Binding-site contacts:
Ligand atom N2 contacts residue ASN355 of chain 1.F at 2.9 Å (h-bond).
Ligand atom O5 contacts residue ASN355 of chain 1.F at 2.4 Å (h-bond).
Ligand atom C8 contacts residue NAG1 of chain 1.ZA at 3.4 Å.
Ligand atom C4 contacts residue ASN355 of chain 1.F at 4.3 Å.
Ligand atom N2 contacts residue NAG1 of chain 1.ZA at 4.2 Å.
Ligand atom O3 contacts residue NAG1 of chain 1.ZA at 4.4 Å.
Ligand atom C1 contacts residue NAG1 of chain 1.ZA at 4.3 Å.
Ligand atom C1 contacts residue ASN355 of chain 1.F at 1.4 Å.
Ligand atom C2 contacts residue ASN355 of chain 1.F at 2.5 Å.
Ligand atom O7 contacts residue NAG1 of chain 1.ZA at 3.3 Å (h-bond).
Ligand atom C5 contacts residue SER357 of chain 1.F at 3.3 Å.
Ligand atom C7 contacts residue ASN355 of chain 1.F at 3.9 Å.
Ligand atom C6 contacts residue SER357 of chain 1.F at 3.6 Å.
Ligand atom C7 contacts residue NAG1 of chain 1.ZA at 3.4 Å.
Ligand atom O5 contacts residue SER357 of chain 1.F at 3.1 Å (h-bond).
Ligand atom C5 contacts residue ASN355 of chain 1.F at 3.6 Å.
Ligand atom O4 contacts residue NAG1 of chain 1.ZA at 3.9 Å.
Ligand atom C1 contacts residue SER357 of chain 1.F at 3.4 Å.
Ligand atom C3 contacts residue ASN355 of chain 1.F at 3.8 Å.

Sequence of chain 1.F:
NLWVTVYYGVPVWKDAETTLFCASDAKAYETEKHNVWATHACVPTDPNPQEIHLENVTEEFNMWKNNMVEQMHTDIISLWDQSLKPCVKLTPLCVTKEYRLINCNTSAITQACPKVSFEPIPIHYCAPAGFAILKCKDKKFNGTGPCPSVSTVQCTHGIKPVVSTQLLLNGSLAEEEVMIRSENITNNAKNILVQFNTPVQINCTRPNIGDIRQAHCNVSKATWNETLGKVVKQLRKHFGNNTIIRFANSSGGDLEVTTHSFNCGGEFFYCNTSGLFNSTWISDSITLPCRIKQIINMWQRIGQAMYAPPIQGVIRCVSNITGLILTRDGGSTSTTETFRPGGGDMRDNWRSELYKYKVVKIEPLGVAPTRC

A small-molecule ligand and the protein it binds are described below.
Small molecule (SMILES): CC(=O)N[C@H]1[C@H](O[C@H]2[C@H](O)[C@@H](NC(C)=O)CO[C@@H]2CO)O[C@H](CO)[C@@H](O)[C@@H]1O